Sequence of chain 1.E:
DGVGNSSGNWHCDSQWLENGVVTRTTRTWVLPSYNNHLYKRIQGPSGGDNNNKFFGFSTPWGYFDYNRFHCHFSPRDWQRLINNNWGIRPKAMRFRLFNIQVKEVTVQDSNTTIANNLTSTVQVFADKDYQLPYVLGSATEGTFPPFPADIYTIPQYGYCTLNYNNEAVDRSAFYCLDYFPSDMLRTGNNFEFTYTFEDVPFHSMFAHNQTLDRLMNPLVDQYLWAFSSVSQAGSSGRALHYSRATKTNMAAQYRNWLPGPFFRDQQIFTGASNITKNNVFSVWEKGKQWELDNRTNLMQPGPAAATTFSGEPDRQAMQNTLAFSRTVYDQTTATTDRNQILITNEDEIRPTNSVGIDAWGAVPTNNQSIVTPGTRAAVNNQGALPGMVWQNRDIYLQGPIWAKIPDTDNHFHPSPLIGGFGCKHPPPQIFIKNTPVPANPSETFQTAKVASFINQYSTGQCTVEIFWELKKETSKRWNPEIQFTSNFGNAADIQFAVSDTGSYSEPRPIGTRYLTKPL

Binding-site contacts:
Ligand atom C5' contacts residue HIS429 of chain 1.F at 3.1 Å.
Ligand atom P contacts residue ASP425 of chain 1.E at 3.7 Å.
Ligand atom N6 contacts residue PRO430 of chain 1.F at 4.1 Å.
Ligand atom C5 contacts residue PRO217 of chain 1.F at 3.8 Å (hydrophobic).
Ligand atom O2P contacts residue ASP425 of chain 1.E at 3.2 Å (salt-bridge).
Ligand atom C3' contacts residue HIS429 of chain 1.F at 3.7 Å.
Ligand atom C4' contacts residue HIS429 of chain 1.F at 3.9 Å.
Ligand atom C2' contacts residue HIS429 of chain 1.F at 3.7 Å.
Ligand atom N6 contacts residue ASN408 of chain 1.F at 3.9 Å.
Ligand atom O5' contacts residue HIS429 of chain 1.F at 4.2 Å.
Ligand atom N6 contacts residue GLY436 of chain 1.F at 3.8 Å.
Ligand atom N1 contacts residue GLY438 of chain 1.F at 3.7 Å.
Ligand atom C5 contacts residue SER431 of chain 1.F at 4.0 Å.
Ligand atom N9 contacts residue ASN426 of chain 1.E at 4.1 Å.
Ligand atom N6 contacts residue GLY438 of chain 1.F at 4.2 Å.
Ligand atom C4 contacts residue PRO217 of chain 1.F at 3.8 Å (hydrophobic).
Ligand atom O2P contacts residue ASN426 of chain 1.E at 3.3 Å.
Ligand atom N7 contacts residue ASN426 of chain 1.E at 3.5 Å (h-bond).
Ligand atom O4' contacts residue HIS429 of chain 1.F at 4.0 Å.
Ligand atom C8 contacts residue ASN426 of chain 1.E at 3.0 Å.
Ligand atom N3 contacts residue PRO217 of chain 1.F at 3.9 Å.
Ligand atom C5' contacts residue HIS427 of chain 1.E at 4.0 Å.
Ligand atom C2 contacts residue GLY438 of chain 1.F at 3.9 Å.
Ligand atom N1 contacts residue PRO217 of chain 1.F at 4.1 Å.
Ligand atom C6 contacts residue PRO430 of chain 1.F at 3.7 Å (hydrophobic).
Ligand atom O2P contacts residue HIS427 of chain 1.E at 3.1 Å.
Ligand atom N9 contacts residue PRO217 of chain 1.F at 4.2 Å.
Ligand atom C2 contacts residue PRO430 of chain 1.F at 3.8 Å (hydrophobic).
Ligand atom N7 contacts residue ASN408 of chain 1.F at 3.5 Å (h-bond).
Ligand atom O4' contacts residue ASN426 of chain 1.E at 4.0 Å.
Ligand atom N3 contacts residue PRO430 of chain 1.F at 4.1 Å.
Ligand atom N7 contacts residue SER431 of chain 1.F at 3.8 Å.
Ligand atom C8 contacts residue ASP425 of chain 1.E at 4.1 Å.
Ligand atom C6 contacts residue PRO217 of chain 1.F at 4.0 Å (hydrophobic).
Ligand atom N6 contacts residue SER431 of chain 1.F at 3.3 Å.
Ligand atom N6 contacts residue PRO432 of chain 1.F at 4.0 Å.
Ligand atom N1 contacts residue PRO430 of chain 1.F at 3.5 Å (h-bond).
Ligand atom C6 contacts residue SER431 of chain 1.F at 3.8 Å.
Ligand atom C2' contacts residue PRO430 of chain 1.F at 3.5 Å (hydrophobic).
Ligand atom C2 contacts residue PRO217 of chain 1.F at 3.8 Å (hydrophobic).

This protein binds this small molecule.
Small molecule (SMILES): Nc1ncnc2c1ncn2[C@H]1C[C@H](O)[C@@H](COP(=O)(O)O)O1

Sequence of chain 1.F:
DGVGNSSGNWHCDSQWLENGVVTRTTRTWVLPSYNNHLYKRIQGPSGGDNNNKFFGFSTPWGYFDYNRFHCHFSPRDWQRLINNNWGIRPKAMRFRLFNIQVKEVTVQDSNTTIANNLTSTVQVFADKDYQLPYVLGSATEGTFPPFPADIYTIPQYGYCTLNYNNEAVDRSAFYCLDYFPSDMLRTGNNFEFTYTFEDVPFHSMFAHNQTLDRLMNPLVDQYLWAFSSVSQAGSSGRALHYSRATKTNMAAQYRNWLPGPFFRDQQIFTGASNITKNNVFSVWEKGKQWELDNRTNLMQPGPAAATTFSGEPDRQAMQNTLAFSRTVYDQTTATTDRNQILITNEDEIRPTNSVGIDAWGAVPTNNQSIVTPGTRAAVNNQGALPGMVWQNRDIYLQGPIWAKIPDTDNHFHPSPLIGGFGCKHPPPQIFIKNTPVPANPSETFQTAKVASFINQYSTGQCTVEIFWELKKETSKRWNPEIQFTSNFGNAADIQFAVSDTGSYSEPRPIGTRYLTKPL